A small-molecule ligand and the protein it binds are described below.
Small molecule (SMILES): CC(C)C[C@H](NC(=O)[C@H](C)NC(=O)[C@H](CC(=O)O)NC(=O)[C@H](Cc1ccc(O)cc1)NC(=O)[C@H](Cc1ccccc1)NC(=O)[C@H](CCC(=O)O)NC(=O)[C@H](C)N)C(=O)N[C@H](C=O)CO

Binding-site contacts:
Ligand atom CB contacts residue VAL94 of chain 1.A at 3.5 Å (hydrophobic).
Ligand atom CE2 contacts residue ARG159 of chain 1.A at 3.8 Å.
Ligand atom CD2 contacts residue THR87 of chain 1.A at 3.7 Å.
Ligand atom N contacts residue VAL84 of chain 1.A at 3.2 Å (h-bond).
Ligand atom CB contacts residue VAL84 of chain 1.A at 3.1 Å (hydrophobic).
Ligand atom C contacts residue THR86 of chain 1.A at 3.6 Å.
Ligand atom C contacts residue VAL94 of chain 1.A at 3.8 Å (hydrophobic).
Ligand atom CA contacts residue VAL84 of chain 1.A at 3.7 Å (hydrophobic).
Ligand atom CE1 contacts residue PHE125 of chain 1.A at 3.7 Å (hydrophobic).
Ligand atom CD1 contacts residue LEU126 of chain 1.A at 3.5 Å (hydrophobic).
Ligand atom CE1 contacts residue ARG124 of chain 1.A at 3.6 Å.
Ligand atom O contacts residue PRO89 of chain 1.A at 3.6 Å.
Ligand atom CZ contacts residue ARG124 of chain 1.A at 3.8 Å.
Ligand atom OG contacts residue VAL94 of chain 1.A at 2.9 Å (h-bond).
Ligand atom N contacts residue VAL94 of chain 1.A at 3.7 Å.
Ligand atom CA contacts residue ARG85 of chain 1.A at 3.8 Å.
Ligand atom O contacts residue THR87 of chain 1.A at 3.3 Å.
Ligand atom C contacts residue ARG85 of chain 1.A at 3.8 Å.
Ligand atom O contacts residue ARG85 of chain 1.A at 3.1 Å.
Ligand atom CB contacts residue THR86 of chain 1.A at 3.5 Å.
Ligand atom N contacts residue THR86 of chain 1.A at 2.9 Å (h-bond).
Ligand atom OG contacts residue SER97 of chain 1.A at 3.2 Å (h-bond).
Ligand atom CE2 contacts residue THR87 of chain 1.A at 3.8 Å.
Ligand atom CA contacts residue THR86 of chain 1.A at 3.5 Å.
Ligand atom O contacts residue TYR92 of chain 1.A at 3.6 Å (h-bond).
Ligand atom CZ contacts residue ARG159 of chain 1.A at 3.5 Å.
Ligand atom O contacts residue THR86 of chain 1.A at 2.7 Å (h-bond).
Ligand atom CD2 contacts residue PRO89 of chain 1.A at 3.7 Å (hydrophobic).
Ligand atom CG contacts residue LEU126 of chain 1.A at 3.8 Å (hydrophobic).
Ligand atom CA contacts residue VAL94 of chain 1.A at 3.3 Å (hydrophobic).
Ligand atom OD1 contacts residue ARG85 of chain 1.A at 3.0 Å (salt-bridge).
Ligand atom CE1 contacts residue LEU126 of chain 1.A at 3.7 Å (hydrophobic).
Ligand atom O contacts residue ARG93 of chain 1.A at 3.4 Å (salt-bridge).
Ligand atom O contacts residue SER97 of chain 1.A at 3.7 Å.
Ligand atom CB contacts residue PRO89 of chain 1.A at 3.6 Å (hydrophobic).
Ligand atom CB contacts residue VAL94 of chain 1.A at 3.7 Å (hydrophobic).
Ligand atom CD2 contacts residue THR86 of chain 1.A at 3.7 Å.
Ligand atom O contacts residue ARG93 of chain 1.A at 3.6 Å.
Ligand atom CD1 contacts residue PRO89 of chain 1.A at 3.2 Å (hydrophobic).
Ligand atom O contacts residue VAL94 of chain 1.A at 3.0 Å (h-bond).

Sequence of chain 1.A:
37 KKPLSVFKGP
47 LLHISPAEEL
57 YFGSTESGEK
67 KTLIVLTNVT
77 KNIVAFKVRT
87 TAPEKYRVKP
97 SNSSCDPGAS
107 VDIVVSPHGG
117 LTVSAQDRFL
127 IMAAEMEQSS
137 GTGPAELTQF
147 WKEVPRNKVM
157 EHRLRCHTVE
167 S